A protein and the small-molecule ligand that binds it are described below.
Small molecule (SMILES): Cc1cn([C@H]2C[C@H](O[P](=O)(O)OC[C@H]3O[C@@H](n4cnc5c(N)ncnc54)C[C@@H]3O[P](=O)(O)OC[C@H]3O[C@@H](n4cnc5c(=O)nc(N)[nH]c54)C[C@@H]3O[P](=O)(O)OC[C@H]3O[C@@H](n4cnc5c(N)ncnc54)C[C@@H]3OP(=O)(O)O)[C@@H](CO[P](=O)(O)O[C@H]3C[C@H](n4cc(C)c(=O)[nH]c4=O)O[C@@H]3CO[P](=O)(O)O[C@H]3C[C@H](n4cnc5c(N)ncnc54)O[C@@H]3CO[P](=O)(O)O[C@H]3C[C@H](n4ccc(N)nc4=O)O[C@@H]3CO)O2)c(=O)[nH]c1=O

Sequence of chain 1.C:
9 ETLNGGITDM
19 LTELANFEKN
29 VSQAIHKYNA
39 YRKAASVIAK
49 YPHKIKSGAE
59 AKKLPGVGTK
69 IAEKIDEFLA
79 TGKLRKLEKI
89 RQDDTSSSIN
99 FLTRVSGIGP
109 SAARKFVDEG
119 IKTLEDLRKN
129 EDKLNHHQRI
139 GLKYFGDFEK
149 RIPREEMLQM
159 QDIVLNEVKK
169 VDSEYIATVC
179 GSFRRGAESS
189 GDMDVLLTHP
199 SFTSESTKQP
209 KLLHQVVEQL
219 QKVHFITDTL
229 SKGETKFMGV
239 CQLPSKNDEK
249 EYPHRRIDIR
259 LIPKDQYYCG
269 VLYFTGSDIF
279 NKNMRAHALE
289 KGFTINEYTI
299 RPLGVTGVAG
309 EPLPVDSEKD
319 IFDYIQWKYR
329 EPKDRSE

Binding-site contacts:
Ligand atom C2 contacts residue DA4 of chain 1.B at 3.2 Å.
Ligand atom N1 contacts residue DA5 of chain 1.B at 3.4 Å (h-bond).
Ligand atom C2 contacts residue DT3 of chain 1.B at 3.3 Å.
Ligand atom C6 contacts residue DT1 of chain 1.B at 3.3 Å.
Ligand atom C2 contacts residue DG7 of chain 1.B at 3.5 Å.
Ligand atom N6 contacts residue DT3 of chain 1.B at 2.4 Å (h-bond).
Ligand atom O4 contacts residue DT3 of chain 1.B at 3.3 Å (h-bond).
Ligand atom N2 contacts residue DC2 of chain 1.B at 3.0 Å (h-bond).
Ligand atom N3 contacts residue DA5 of chain 1.B at 2.8 Å (h-bond).
Ligand atom N1 contacts residue DC2 of chain 1.B at 2.7 Å (h-bond).
Ligand atom C6 contacts residue DT6 of chain 1.B at 3.5 Å.
Ligand atom OP1 contacts residue GLY231 of chain 1.C at 2.9 Å.
Ligand atom C2 contacts residue DT6 of chain 1.B at 3.0 Å.
Ligand atom N3 contacts residue DA4 of chain 1.B at 2.3 Å (h-bond).
Ligand atom OP1 contacts residue LYS230 of chain 1.C at 3.3 Å (salt-bridge).
Ligand atom O4 contacts residue DA4 of chain 1.B at 2.6 Å (h-bond).
Ligand atom C6 contacts residue DC2 of chain 1.B at 2.9 Å.
Ligand atom O2 contacts residue DG7 of chain 1.B at 2.5 Å (h-bond).
Ligand atom C2 contacts residue DT1 of chain 1.B at 3.3 Å.
Ligand atom C4 contacts residue DA4 of chain 1.B at 3.1 Å.
Ligand atom C2 contacts residue DG7 of chain 1.B at 3.1 Å.
Ligand atom N3 contacts residue DG7 of chain 1.B at 3.2 Å (h-bond).
Ligand atom OP1 contacts residue LYS234 of chain 1.C at 3.1 Å (salt-bridge).
Ligand atom O4 contacts residue DA5 of chain 1.B at 3.3 Å (h-bond).
Ligand atom N6 contacts residue DC2 of chain 1.B at 3.2 Å (h-bond).
Ligand atom OP1 contacts residue THR233 of chain 1.C at 2.8 Å (h-bond).
Ligand atom N1 contacts residue DT3 of chain 1.B at 2.5 Å (h-bond).
Ligand atom C6 contacts residue DT3 of chain 1.B at 3.0 Å.
Ligand atom N3 contacts residue DG7 of chain 1.B at 3.4 Å (h-bond).
Ligand atom N1 contacts residue DT1 of chain 1.B at 2.7 Å (h-bond).
Ligand atom O2 contacts residue DA4 of chain 1.B at 3.0 Å.
Ligand atom OP1 contacts residue GLU232 of chain 1.C at 3.2 Å (salt-bridge).
Ligand atom N1 contacts residue DT6 of chain 1.B at 2.5 Å (h-bond).
Ligand atom O2 contacts residue DA5 of chain 1.B at 3.4 Å.
Ligand atom N1 contacts residue DG7 of chain 1.B at 3.4 Å (h-bond).
Ligand atom N6 contacts residue DT1 of chain 1.B at 2.8 Å (h-bond).
Ligand atom C2 contacts residue DC2 of chain 1.B at 3.4 Å.
Ligand atom N6 contacts residue DA5 of chain 1.B at 3.2 Å (h-bond).
Ligand atom N6 contacts residue DT6 of chain 1.B at 2.9 Å (h-bond).
Ligand atom O6 contacts residue DC2 of chain 1.B at 2.4 Å (h-bond).